The protein below binds the small molecule below.
Small molecule (SMILES): CC(=O)N[C@H]1[C@H](O[C@H]2[C@H](O)[C@@H](NC(C)=O)CO[C@@H]2CO)O[C@H](CO)[C@@H](O[C@H]2O[C@H](CO[C@H]3O[C@H](CO)[C@@H](O)[C@H](O)[C@@H]3O)[C@@H](O[C@@H]3O[C@H](CO)[C@@H](O)[C@H](O)[C@@H]3O)[C@H](O)[C@@H]2O)[C@@H]1O

Sequence of chain 1.A:
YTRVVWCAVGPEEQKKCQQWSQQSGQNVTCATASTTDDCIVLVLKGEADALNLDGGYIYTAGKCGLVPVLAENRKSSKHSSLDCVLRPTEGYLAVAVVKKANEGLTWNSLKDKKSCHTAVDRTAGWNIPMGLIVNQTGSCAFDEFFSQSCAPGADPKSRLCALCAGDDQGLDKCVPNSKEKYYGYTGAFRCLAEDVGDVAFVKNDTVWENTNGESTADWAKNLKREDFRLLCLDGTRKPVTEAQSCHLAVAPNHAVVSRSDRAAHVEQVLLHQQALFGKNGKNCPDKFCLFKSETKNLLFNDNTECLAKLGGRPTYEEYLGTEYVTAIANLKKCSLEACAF

Binding-site contacts:
Ligand atom O7 contacts residue ASN135 of chain 1.A at 3.6 Å (h-bond).
Ligand atom O5 contacts residue THR326 of chain 1.A at 4.2 Å.
Ligand atom C7 contacts residue ALA327 of chain 1.A at 4.4 Å (hydrophobic).
Ligand atom C4 contacts residue ASN135 of chain 1.A at 4.1 Å.
Ligand atom O3 contacts residue THR326 of chain 1.A at 4.3 Å.
Ligand atom C5 contacts residue ASN330 of chain 1.A at 3.8 Å.
Ligand atom C8 contacts residue ASN135 of chain 1.A at 4.4 Å.
Ligand atom O6 contacts residue THR326 of chain 1.A at 4.1 Å.
Ligand atom C8 contacts residue GLY131 of chain 1.A at 3.8 Å.
Ligand atom C8 contacts residue ILE128 of chain 1.A at 4.4 Å (hydrophobic).
Ligand atom C2 contacts residue ASN330 of chain 1.A at 4.4 Å.
Ligand atom C1 contacts residue ASN330 of chain 1.A at 4.3 Å.
Ligand atom C5 contacts residue ASN135 of chain 1.A at 3.6 Å.
Ligand atom C3 contacts residue ASN330 of chain 1.A at 3.9 Å.
Ligand atom N2 contacts residue ALA327 of chain 1.A at 4.3 Å.
Ligand atom N2 contacts residue GLY131 of chain 1.A at 4.4 Å.
Ligand atom N2 contacts residue ASN135 of chain 1.A at 2.7 Å (h-bond).
Ligand atom C1 contacts residue ASN135 of chain 1.A at 1.4 Å.
Ligand atom O7 contacts residue ASN330 of chain 1.A at 3.3 Å (h-bond).
Ligand atom N2 contacts residue ASN330 of chain 1.A at 4.4 Å.
Ligand atom C3 contacts residue ASN135 of chain 1.A at 3.7 Å.
Ligand atom C7 contacts residue ASN135 of chain 1.A at 3.3 Å.
Ligand atom C4 contacts residue ASN330 of chain 1.A at 3.8 Å.
Ligand atom C8 contacts residue LEU132 of chain 1.A at 3.8 Å (hydrophobic).
Ligand atom O5 contacts residue ASN135 of chain 1.A at 2.4 Å (h-bond).
Ligand atom C3 contacts residue ALA327 of chain 1.A at 4.5 Å (hydrophobic).
Ligand atom C2 contacts residue ASN135 of chain 1.A at 2.3 Å.
Ligand atom C7 contacts residue ASN330 of chain 1.A at 3.9 Å.
Ligand atom O2 contacts residue THR322 of chain 1.A at 3.9 Å.
Ligand atom O7 contacts residue LEU132 of chain 1.A at 3.9 Å.
Ligand atom C7 contacts residue LEU132 of chain 1.A at 4.3 Å (hydrophobic).
Ligand atom O3 contacts residue ALA327 of chain 1.A at 4.2 Å.
Ligand atom C8 contacts residue ALA327 of chain 1.A at 4.0 Å (hydrophobic).
Ligand atom O4 contacts residue ASN330 of chain 1.A at 3.1 Å (h-bond).
Ligand atom C8 contacts residue ASN330 of chain 1.A at 4.3 Å.